The protein below binds the small molecule below.
Small molecule (SMILES): Nc1nc2c(ncn2[C@@H]2O[C@H](CO[P](=O)(O)O[P](=O)(O)NP(=O)(O)O)[C@@H](O)[C@H]2O)c(=O)[nH]1

Sequence of chain 1.A:
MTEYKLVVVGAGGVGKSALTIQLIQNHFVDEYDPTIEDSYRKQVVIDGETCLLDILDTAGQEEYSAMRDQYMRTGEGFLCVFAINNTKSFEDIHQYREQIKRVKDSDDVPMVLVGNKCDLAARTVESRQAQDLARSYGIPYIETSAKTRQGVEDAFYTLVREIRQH

Binding-site contacts:
Ligand atom O3G contacts residue GLY60 of chain 1.A at 2.8 Å (h-bond).
Ligand atom O1A contacts residue ALA18 of chain 1.A at 2.8 Å (h-bond).
Ligand atom O3G contacts residue GLY12 of chain 1.A at 3.5 Å.
Ligand atom O1G contacts residue TYR32 of chain 1.A at 2.6 Å (h-bond).
Ligand atom O4' contacts residue LYS117 of chain 1.A at 3.2 Å (salt-bridge).
Ligand atom O6 contacts residue LYS117 of chain 1.A at 3.3 Å.
Ligand atom N3B contacts residue MG1 of chain 1.G at 3.4 Å.
Ligand atom O6 contacts residue ASN116 of chain 1.A at 3.3 Å (h-bond).
Ligand atom O6 contacts residue ASP119 of chain 1.A at 3.5 Å (salt-bridge).
Ligand atom PG contacts residue MG1 of chain 1.G at 3.2 Å.
Ligand atom N1 contacts residue ASP119 of chain 1.A at 2.8 Å (salt-bridge).
Ligand atom O1A contacts residue GLY15 of chain 1.A at 3.2 Å.
Ligand atom O1G contacts residue PRO34 of chain 1.A at 3.5 Å.
Ligand atom C2' contacts residue VAL29 of chain 1.A at 3.4 Å (hydrophobic).
Ligand atom O3G contacts residue LYS16 of chain 1.A at 2.7 Å (salt-bridge).
Ligand atom O2G contacts residue THR35 of chain 1.A at 2.9 Å (h-bond).
Ligand atom O1B contacts residue VAL14 of chain 1.A at 3.3 Å (h-bond).
Ligand atom O6 contacts residue ALA146 of chain 1.A at 2.8 Å (h-bond).
Ligand atom O2' contacts residue VAL29 of chain 1.A at 2.6 Å (h-bond).
Ligand atom O3A contacts residue GLY15 of chain 1.A at 3.2 Å (h-bond).
Ligand atom O2A contacts residue TYR32 of chain 1.A at 3.5 Å.
Ligand atom O3' contacts residue ASP30 of chain 1.A at 2.9 Å (salt-bridge).
Ligand atom O2' contacts residue PHE28 of chain 1.A at 3.2 Å.
Ligand atom N2 contacts residue LEU120 of chain 1.A at 3.5 Å.
Ligand atom O1B contacts residue LYS16 of chain 1.A at 2.8 Å (salt-bridge).
Ligand atom O2B contacts residue SER17 of chain 1.A at 2.9 Å (h-bond).
Ligand atom PB contacts residue MG1 of chain 1.G at 3.2 Å.
Ligand atom O2G contacts residue MG1 of chain 1.G at 2.0 Å.
Ligand atom O2B contacts residue LYS16 of chain 1.A at 3.5 Å (salt-bridge).
Ligand atom O1B contacts residue GLY15 of chain 1.A at 3.0 Å (h-bond).
Ligand atom O1A contacts residue SER17 of chain 1.A at 3.3 Å (h-bond).
Ligand atom O6 contacts residue SER145 of chain 1.A at 3.4 Å.
Ligand atom N2 contacts residue ASP119 of chain 1.A at 2.9 Å (salt-bridge).
Ligand atom N3B contacts residue TYR32 of chain 1.A at 3.5 Å.
Ligand atom C6 contacts residue LYS117 of chain 1.A at 3.5 Å.
Ligand atom C3' contacts residue GLU31 of chain 1.A at 3.5 Å.
Ligand atom O2' contacts residue ASP30 of chain 1.A at 3.1 Å (salt-bridge).
Ligand atom N3B contacts residue GLY13 of chain 1.A at 3.1 Å (h-bond).
Ligand atom O2B contacts residue MG1 of chain 1.G at 2.1 Å.
Ligand atom N7 contacts residue ASN116 of chain 1.A at 3.1 Å (h-bond).